Sequence of chain 1.C:
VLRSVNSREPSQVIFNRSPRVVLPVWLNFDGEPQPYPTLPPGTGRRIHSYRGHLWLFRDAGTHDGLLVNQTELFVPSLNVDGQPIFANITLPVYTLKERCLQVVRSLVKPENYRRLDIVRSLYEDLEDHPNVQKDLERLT

Binding-site contacts:
Ligand atom CBA contacts residue TYR47 of chain 1.C at 3.6 Å (hydrophobic).
Ligand atom CBA contacts residue HIS64 of chain 1.C at 3.7 Å.
Ligand atom OAG contacts residue TYR61 of chain 1.C at 3.7 Å.
Ligand atom CAO contacts residue TYR47 of chain 1.C at 3.2 Å (hydrophobic).
Ligand atom CAW contacts residue TYR47 of chain 1.C at 3.7 Å (hydrophobic).
Ligand atom CBC contacts residue HIS59 of chain 1.C at 3.3 Å.
Ligand atom CAI contacts residue ILE58 of chain 1.C at 3.9 Å (hydrophobic).
Ligand atom CAU contacts residue TYR47 of chain 1.C at 3.2 Å (hydrophobic).
Ligand atom OAG contacts residue TRP66 of chain 1.C at 3.8 Å.
Ligand atom CAU contacts residue HIS59 of chain 1.C at 3.5 Å.
Ligand atom NBD contacts residue TYR47 of chain 1.C at 3.3 Å (h-bond).
Ligand atom CAJ contacts residue TYR47 of chain 1.C at 3.9 Å (hydrophobic).
Ligand atom SAS contacts residue TYR47 of chain 1.C at 3.7 Å.
Ligand atom OAD contacts residue HIS64 of chain 1.C at 3.5 Å.
Ligand atom OAG contacts residue HIS64 of chain 1.C at 2.7 Å (h-bond).
Ligand atom OAD contacts residue TYR61 of chain 1.C at 3.4 Å.
Ligand atom CBA contacts residue SER60 of chain 1.C at 3.6 Å.
Ligand atom NAQ contacts residue HIS59 of chain 1.C at 2.8 Å (h-bond).
Ligand atom CBA contacts residue TRP37 of chain 1.C at 3.9 Å (hydrophobic).
Ligand atom CAK contacts residue TYR47 of chain 1.C at 3.6 Å (hydrophobic).
Ligand atom CAK contacts residue ILE58 of chain 1.C at 3.4 Å (hydrophobic).
Ligand atom CAN contacts residue TYR47 of chain 1.C at 3.3 Å (hydrophobic).
Ligand atom CAN contacts residue TRP66 of chain 1.C at 3.4 Å (hydrophobic).
Ligand atom NAP contacts residue ARG56 of chain 1.C at 3.6 Å.
Ligand atom CAO contacts residue TRP37 of chain 1.C at 3.5 Å (hydrophobic).
Ligand atom CAY contacts residue TYR47 of chain 1.C at 3.6 Å (hydrophobic).
Ligand atom OAE contacts residue TYR47 of chain 1.C at 2.5 Å (h-bond).
Ligand atom CA contacts residue TRP37 of chain 1.C at 3.8 Å (hydrophobic).
Ligand atom OAD contacts residue PHE40 of chain 1.C at 3.8 Å.
Ligand atom CAZ contacts residue ILE58 of chain 1.C at 3.6 Å (hydrophobic).
Ligand atom CAY contacts residue ILE58 of chain 1.C at 3.8 Å (hydrophobic).
Ligand atom CAN contacts residue HIS59 of chain 1.C at 3.3 Å.
Ligand atom CBC contacts residue TYR47 of chain 1.C at 3.5 Å (hydrophobic).
Ligand atom CAI contacts residue TYR47 of chain 1.C at 3.6 Å (hydrophobic).
Ligand atom OAG contacts residue SER60 of chain 1.C at 2.6 Å (h-bond).
Ligand atom CBA contacts residue TRP66 of chain 1.C at 3.4 Å (hydrophobic).
Ligand atom CAL contacts residue PRO48 of chain 1.C at 3.2 Å (hydrophobic).
Ligand atom CB contacts residue TRP37 of chain 1.C at 3.6 Å (hydrophobic).
Ligand atom CAI contacts residue HIS59 of chain 1.C at 3.6 Å.
Ligand atom CAO contacts residue HIS64 of chain 1.C at 3.8 Å.

A small-molecule ligand and the protein it binds are described below.
Small molecule (SMILES): CC(=O)N[C@@H](C)C(=O)N1C[C@H](O)C[C@H]1C(=O)NCc1ccc(-c2scnc2C)cc1